The protein below binds the small molecule below.
Small molecule (SMILES): Nc1nc2c(c(=O)[nH]1)N[C@@H](C=O)CN2

Sequence of chain 1.A:
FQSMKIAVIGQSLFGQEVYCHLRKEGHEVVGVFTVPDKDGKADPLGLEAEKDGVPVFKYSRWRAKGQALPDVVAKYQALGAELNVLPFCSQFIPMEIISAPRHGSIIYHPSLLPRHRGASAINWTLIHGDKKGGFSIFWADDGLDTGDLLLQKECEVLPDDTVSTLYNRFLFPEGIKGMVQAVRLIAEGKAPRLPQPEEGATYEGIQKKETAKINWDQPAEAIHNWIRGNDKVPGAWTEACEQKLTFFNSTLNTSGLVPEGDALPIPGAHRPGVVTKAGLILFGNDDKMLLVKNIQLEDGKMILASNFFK

Binding-site contacts:
Ligand atom N3 contacts residue ILE126 of chain 1.A at 4.0 Å.
Ligand atom N8 contacts residue ILE112 of chain 1.A at 3.7 Å.
Ligand atom C2 contacts residue ILE112 of chain 1.A at 4.0 Å (hydrophobic).
Ligand atom N3 contacts residue GLY162 of chain 1.A at 3.5 Å (h-bond).
Ligand atom C4 contacts residue ASP164 of chain 1.A at 4.0 Å.
Ligand atom C6 contacts residue ASP164 of chain 1.A at 4.0 Å.
Ligand atom N3 contacts residue ASP160 of chain 1.A at 3.6 Å.
Ligand atom N2 contacts residue MET114 of chain 1.A at 3.8 Å.
Ligand atom C9 contacts residue GLN110 of chain 1.A at 4.0 Å.
Ligand atom C9 contacts residue PHE111 of chain 1.A at 4.0 Å (hydrophobic).
Ligand atom O4 contacts residue ASP164 of chain 1.A at 3.0 Å (salt-bridge).
Ligand atom N5 contacts residue LEU163 of chain 1.A at 4.0 Å.
Ligand atom O6A contacts residue ILE126 of chain 1.A at 3.9 Å.
Ligand atom O4 contacts residue GLY162 of chain 1.A at 3.3 Å (h-bond).
Ligand atom N2 contacts residue PHE111 of chain 1.A at 3.4 Å.
Ligand atom O4 contacts residue ILE126 of chain 1.A at 3.7 Å.
Ligand atom N2 contacts residue ILE112 of chain 1.A at 3.2 Å (h-bond).
Ligand atom O4 contacts residue PHE157 of chain 1.A at 3.5 Å.
Ligand atom O4 contacts residue LEU163 of chain 1.A at 4.0 Å.
Ligand atom O6A contacts residue LEU105 of chain 1.A at 4.0 Å.
Ligand atom C10 contacts residue ILE126 of chain 1.A at 3.6 Å (hydrophobic).
Ligand atom N1 contacts residue ILE112 of chain 1.A at 3.1 Å (h-bond).
Ligand atom C7 contacts residue SER109 of chain 1.A at 3.3 Å.
Ligand atom N2 contacts residue ASP160 of chain 1.A at 3.7 Å.
Ligand atom C6A contacts residue LEU105 of chain 1.A at 4.0 Å (hydrophobic).
Ligand atom N2 contacts residue ILE117 of chain 1.A at 3.5 Å.
Ligand atom C6A contacts residue ILE126 of chain 1.A at 3.5 Å (hydrophobic).
Ligand atom N3 contacts residue PHE111 of chain 1.A at 4.1 Å.
Ligand atom O6A contacts residue SER109 of chain 1.A at 3.7 Å.
Ligand atom O6A contacts residue CYS108 of chain 1.A at 3.2 Å.
Ligand atom N8 contacts residue GLN110 of chain 1.A at 2.8 Å (h-bond).
Ligand atom C2 contacts residue PHE111 of chain 1.A at 3.8 Å (hydrophobic).
Ligand atom C4 contacts residue GLY162 of chain 1.A at 3.7 Å.
Ligand atom N5 contacts residue ASP164 of chain 1.A at 3.1 Å (salt-bridge).
Ligand atom N5 contacts residue ILE126 of chain 1.A at 3.9 Å.
Ligand atom C7 contacts residue GLN110 of chain 1.A at 3.1 Å.
Ligand atom C9 contacts residue ILE112 of chain 1.A at 3.8 Å (hydrophobic).
Ligand atom N8 contacts residue PHE111 of chain 1.A at 3.6 Å.
Ligand atom C4 contacts residue ILE126 of chain 1.A at 3.5 Å (hydrophobic).
Ligand atom N1 contacts residue PHE111 of chain 1.A at 3.8 Å.